A protein and the small-molecule ligand that binds it are described below.
Small molecule (SMILES): CCSC(=N)N

Sequence of chain 1.B:
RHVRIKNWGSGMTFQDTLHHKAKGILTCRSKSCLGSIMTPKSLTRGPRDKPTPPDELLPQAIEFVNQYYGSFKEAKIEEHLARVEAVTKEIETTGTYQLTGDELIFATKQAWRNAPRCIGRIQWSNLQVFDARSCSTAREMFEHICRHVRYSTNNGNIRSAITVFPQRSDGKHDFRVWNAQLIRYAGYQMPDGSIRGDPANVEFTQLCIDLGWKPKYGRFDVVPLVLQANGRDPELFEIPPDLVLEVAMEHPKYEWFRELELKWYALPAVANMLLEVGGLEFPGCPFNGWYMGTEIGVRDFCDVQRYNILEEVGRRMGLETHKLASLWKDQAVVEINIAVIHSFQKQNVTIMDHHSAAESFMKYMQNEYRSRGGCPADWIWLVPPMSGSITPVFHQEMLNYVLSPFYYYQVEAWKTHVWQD

Binding-site contacts:
Ligand atom N1 contacts residue PRO269 of chain 1.B at 3.9 Å.
Ligand atom C3 contacts residue HEM1 of chain 1.I at 3.6 Å.
Ligand atom N1 contacts residue TRP291 of chain 1.B at 3.2 Å (h-bond).
Ligand atom C1 contacts residue HEM1 of chain 1.I at 3.7 Å.
Ligand atom C1 contacts residue PHE288 of chain 1.B at 3.0 Å (hydrophobic).
Ligand atom C3 contacts residue PRO269 of chain 1.B at 3.9 Å (hydrophobic).
Ligand atom C3 contacts residue TRP291 of chain 1.B at 4.1 Å (hydrophobic).
Ligand atom N1 contacts residue GLU296 of chain 1.B at 2.7 Å (salt-bridge).
Ligand atom S contacts residue ASN289 of chain 1.B at 4.5 Å.
Ligand atom N2 contacts residue GLU296 of chain 1.B at 3.0 Å (salt-bridge).
Ligand atom C2 contacts residue PHE288 of chain 1.B at 4.2 Å (hydrophobic).
Ligand atom C1 contacts residue GLY290 of chain 1.B at 4.0 Å.
Ligand atom S contacts residue PRO269 of chain 1.B at 3.8 Å.
Ligand atom C1 contacts residue VAL271 of chain 1.B at 3.8 Å (hydrophobic).
Ligand atom C1 contacts residue ASN289 of chain 1.B at 3.8 Å.
Ligand atom S contacts residue TRP291 of chain 1.B at 4.3 Å.
Ligand atom N1 contacts residue TYR292 of chain 1.B at 4.4 Å.
Ligand atom N2 contacts residue PRO269 of chain 1.B at 4.4 Å.
Ligand atom C2 contacts residue VAL271 of chain 1.B at 3.7 Å (hydrophobic).
Ligand atom N1 contacts residue HEM1 of chain 1.I at 3.2 Å.
Ligand atom C2 contacts residue HEM1 of chain 1.I at 4.1 Å.
Ligand atom S contacts residue HEM1 of chain 1.I at 3.4 Å (h-bond).
Ligand atom C1 contacts residue PRO269 of chain 1.B at 4.0 Å (hydrophobic).
Ligand atom S contacts residue GLY290 of chain 1.B at 3.7 Å.
Ligand atom C2 contacts residue PRO269 of chain 1.B at 4.1 Å (hydrophobic).
Ligand atom N2 contacts residue HEM1 of chain 1.I at 3.7 Å.
Ligand atom C3 contacts residue GLU296 of chain 1.B at 3.5 Å.